Sequence of chain 1.D:
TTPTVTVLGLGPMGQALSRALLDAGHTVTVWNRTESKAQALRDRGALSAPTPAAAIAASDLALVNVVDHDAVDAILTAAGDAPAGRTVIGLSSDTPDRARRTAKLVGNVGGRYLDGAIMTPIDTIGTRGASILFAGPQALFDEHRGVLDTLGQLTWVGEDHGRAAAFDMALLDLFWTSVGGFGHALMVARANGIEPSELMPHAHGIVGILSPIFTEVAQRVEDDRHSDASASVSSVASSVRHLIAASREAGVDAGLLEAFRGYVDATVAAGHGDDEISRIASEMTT

Binding-site contacts:
Ligand atom CCA contacts residue NDP1 of chain 1.P at 4.1 Å.
Ligand atom C9 contacts residue LEU180 of chain 1.C at 3.6 Å (hydrophobic).
Ligand atom CBA contacts residue PRO129 of chain 1.C at 4.3 Å (hydrophobic).
Ligand atom C8 contacts residue THR128 of chain 1.C at 4.0 Å.
Ligand atom CCA contacts residue ILE221 of chain 1.D at 4.0 Å (hydrophobic).
Ligand atom C8 contacts residue NDP1 of chain 1.P at 4.2 Å.
Ligand atom C9 contacts residue MET127 of chain 1.C at 3.4 Å (hydrophobic).
Ligand atom CBA contacts residue NDP1 of chain 1.P at 3.8 Å.
Ligand atom O7C contacts residue TRP184 of chain 1.C at 4.3 Å.
Ligand atom C7A contacts residue PHE183 of chain 1.C at 3.6 Å (hydrophobic).
Ligand atom C8 contacts residue MET127 of chain 1.C at 3.8 Å (hydrophobic).
Ligand atom C7 contacts residue TRP184 of chain 1.C at 3.9 Å (hydrophobic).
Ligand atom C12 contacts residue TRP184 of chain 1.C at 4.3 Å (hydrophobic).
Ligand atom CCB contacts residue ILE285 of chain 1.D at 4.0 Å (hydrophobic).
Ligand atom C7A contacts residue ILE217 of chain 1.D at 4.5 Å (hydrophobic).
Ligand atom C7 contacts residue NDP1 of chain 1.P at 4.3 Å.
Ligand atom C9 contacts residue PHE183 of chain 1.C at 4.4 Å (hydrophobic).
Ligand atom C12 contacts residue NDP1 of chain 1.P at 4.1 Å.
Ligand atom C8 contacts residue ILE217 of chain 1.D at 3.8 Å (hydrophobic).
Ligand atom CCB contacts residue ILE221 of chain 1.D at 4.2 Å (hydrophobic).
Ligand atom C7 contacts residue LEU180 of chain 1.C at 3.8 Å (hydrophobic).
Ligand atom CCA contacts residue PHE183 of chain 1.C at 4.3 Å (hydrophobic).
Ligand atom CBA contacts residue PHE183 of chain 1.C at 4.3 Å (hydrophobic).
Ligand atom CCB contacts residue ALA239 of chain 1.D at 3.9 Å (hydrophobic).
Ligand atom O7C contacts residue LEU180 of chain 1.C at 4.4 Å.
Ligand atom C12 contacts residue PHE183 of chain 1.C at 3.8 Å (hydrophobic).
Ligand atom C7 contacts residue PHE183 of chain 1.C at 3.9 Å (hydrophobic).
Ligand atom CCA contacts residue ALA239 of chain 1.D at 4.0 Å (hydrophobic).
Ligand atom CCB contacts residue PHE183 of chain 1.C at 4.3 Å (hydrophobic).
Ligand atom O7C contacts residue NDP1 of chain 1.P at 3.3 Å.
Ligand atom C9 contacts residue ILE214 of chain 1.D at 4.2 Å (hydrophobic).
Ligand atom C9 contacts residue THR128 of chain 1.C at 4.3 Å.
Ligand atom C12 contacts residue ALA239 of chain 1.D at 4.2 Å (hydrophobic).
Ligand atom C7A contacts residue NDP1 of chain 1.P at 4.3 Å.
Ligand atom C9 contacts residue ILE217 of chain 1.D at 4.0 Å (hydrophobic).
Ligand atom CCA contacts residue PRO129 of chain 1.C at 4.1 Å (hydrophobic).

A small-molecule ligand and the protein it binds are described below.
Small molecule (SMILES): CCCC[C@H](CC)CO

Sequence of chain 1.C:
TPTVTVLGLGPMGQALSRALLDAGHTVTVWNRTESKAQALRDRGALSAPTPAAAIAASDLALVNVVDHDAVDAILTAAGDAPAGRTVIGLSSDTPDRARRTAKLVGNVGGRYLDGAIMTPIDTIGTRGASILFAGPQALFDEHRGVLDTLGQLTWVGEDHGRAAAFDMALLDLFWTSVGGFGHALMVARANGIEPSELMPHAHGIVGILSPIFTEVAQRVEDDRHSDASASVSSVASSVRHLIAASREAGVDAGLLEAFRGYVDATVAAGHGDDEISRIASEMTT